Binding-site contacts:
Ligand atom O11 contacts residue ARG223 of chain 1.B at 3.7 Å.
Ligand atom C4A contacts residue PRO328 of chain 1.B at 3.6 Å (hydrophobic).
Ligand atom O12 contacts residue FAD1 of chain 1.J at 2.3 Å (h-bond).
Ligand atom C3 contacts residue PHE234 of chain 1.B at 3.3 Å (hydrophobic).
Ligand atom C6' contacts residue MET385 of chain 1.B at 3.5 Å (hydrophobic).
Ligand atom C4D contacts residue PRO328 of chain 1.B at 3.2 Å (hydrophobic).
Ligand atom O2' contacts residue PHE234 of chain 1.B at 3.6 Å.
Ligand atom C5 contacts residue PHE234 of chain 1.B at 3.5 Å (hydrophobic).
Ligand atom C4 contacts residue PHE234 of chain 1.B at 3.6 Å (hydrophobic).
Ligand atom O3 contacts residue GLY246 of chain 1.B at 3.5 Å.
Ligand atom C4' contacts residue GLN202 of chain 1.B at 3.3 Å.
Ligand atom C8 contacts residue PHE329 of chain 1.B at 3.8 Å (hydrophobic).
Ligand atom C6A contacts residue PHE329 of chain 1.B at 3.7 Å (hydrophobic).
Ligand atom O10 contacts residue ALA330 of chain 1.B at 2.9 Å (h-bond).
Ligand atom O12 contacts residue ARG223 of chain 1.B at 3.3 Å (salt-bridge).
Ligand atom CL7 contacts residue MET385 of chain 1.B at 2.7 Å.
Ligand atom O3 contacts residue PHE234 of chain 1.B at 3.1 Å.
Ligand atom O2' contacts residue GLY246 of chain 1.B at 3.6 Å (h-bond).
Ligand atom C2' contacts residue PHE234 of chain 1.B at 3.8 Å (hydrophobic).
Ligand atom C4B contacts residue FAD1 of chain 1.J at 3.6 Å.
Ligand atom O2' contacts residue HIS244 of chain 1.B at 3.8 Å.
Ligand atom C9 contacts residue ALA330 of chain 1.B at 3.5 Å (hydrophobic).
Ligand atom C5B contacts residue ARG223 of chain 1.B at 3.9 Å.
Ligand atom O10 contacts residue GLY331 of chain 1.B at 3.4 Å (h-bond).
Ligand atom C4' contacts residue FAD1 of chain 1.J at 3.5 Å.
Ligand atom C10 contacts residue GLY331 of chain 1.B at 3.8 Å.
Ligand atom O4B contacts residue PRO328 of chain 1.B at 3.6 Å.
Ligand atom C7 contacts residue PHE329 of chain 1.B at 3.4 Å (hydrophobic).
Ligand atom C2 contacts residue PHE234 of chain 1.B at 3.6 Å (hydrophobic).
Ligand atom O1 contacts residue ARG223 of chain 1.B at 2.7 Å (salt-bridge).
Ligand atom C12 contacts residue ARG223 of chain 1.B at 3.6 Å.
Ligand atom CL7 contacts residue PHE329 of chain 1.B at 3.8 Å.
Ligand atom C12 contacts residue FAD1 of chain 1.J at 3.2 Å.
Ligand atom O3 contacts residue GLN202 of chain 1.B at 3.7 Å.
Ligand atom O6 contacts residue MET225 of chain 1.B at 3.3 Å (h-bond).
Ligand atom C1 contacts residue ARG223 of chain 1.B at 3.8 Å.
Ligand atom N2' contacts residue ASN236 of chain 1.B at 3.9 Å.
Ligand atom O4B contacts residue FAD1 of chain 1.J at 2.8 Å (h-bond).
Ligand atom C6' contacts residue PHE234 of chain 1.B at 3.3 Å (hydrophobic).
Ligand atom C10 contacts residue ALA330 of chain 1.B at 3.4 Å (hydrophobic).

Sequence of chain 1.B:
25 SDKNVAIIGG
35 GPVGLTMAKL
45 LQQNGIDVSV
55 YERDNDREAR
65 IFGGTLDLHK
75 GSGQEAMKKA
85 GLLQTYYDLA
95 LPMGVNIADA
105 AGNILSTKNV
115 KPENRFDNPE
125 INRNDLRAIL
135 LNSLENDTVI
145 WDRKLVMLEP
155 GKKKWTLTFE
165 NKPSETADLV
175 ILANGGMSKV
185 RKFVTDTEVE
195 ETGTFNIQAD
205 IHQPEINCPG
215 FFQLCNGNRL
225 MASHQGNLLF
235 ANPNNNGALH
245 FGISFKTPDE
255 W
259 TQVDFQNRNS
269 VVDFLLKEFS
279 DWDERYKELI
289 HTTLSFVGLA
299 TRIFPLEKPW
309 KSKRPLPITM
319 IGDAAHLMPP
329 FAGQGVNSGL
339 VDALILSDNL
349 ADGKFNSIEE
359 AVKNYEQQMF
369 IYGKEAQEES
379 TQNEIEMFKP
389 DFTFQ

This small molecule binds to this protein.
Small molecule (SMILES): CN(C)[C@@H]1C(O)=C(C(N)=O)C(=O)[C@@]2(O)C(O)=C3C(=O)c4c(O)ccc(Cl)c4[C@@](C)(O)[C@H]3C[C@@H]12